This protein binds this small molecule.
Small molecule (SMILES): COc1ccc(F)cc1-c1ccnc2[nH]c(C3=CCN(C4CCC(CC(=O)O)CC4)CC3)cc12

Sequence of chain 1.A:
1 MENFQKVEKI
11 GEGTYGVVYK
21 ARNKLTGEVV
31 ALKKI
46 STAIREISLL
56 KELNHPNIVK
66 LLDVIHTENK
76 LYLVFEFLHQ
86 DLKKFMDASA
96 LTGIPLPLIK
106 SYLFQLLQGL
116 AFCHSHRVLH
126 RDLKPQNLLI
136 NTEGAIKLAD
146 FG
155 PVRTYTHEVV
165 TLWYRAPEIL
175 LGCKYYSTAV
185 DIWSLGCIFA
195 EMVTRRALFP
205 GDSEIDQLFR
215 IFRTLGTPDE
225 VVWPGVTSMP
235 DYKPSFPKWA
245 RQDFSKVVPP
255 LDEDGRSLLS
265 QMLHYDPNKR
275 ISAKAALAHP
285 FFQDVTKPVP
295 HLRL

Binding-site contacts:
Ligand atom C8 contacts residue ALA31 of chain 1.A at 3.9 Å (hydrophobic).
Ligand atom O33 contacts residue LEU134 of chain 1.A at 3.8 Å.
Ligand atom C4 contacts residue ILE10 of chain 1.A at 3.7 Å (hydrophobic).
Ligand atom N28 contacts residue GLU81 of chain 1.A at 3.6 Å.
Ligand atom C3 contacts residue LEU134 of chain 1.A at 3.6 Å (hydrophobic).
Ligand atom N28 contacts residue LEU134 of chain 1.A at 3.4 Å.
Ligand atom C2 contacts residue VAL18 of chain 1.A at 3.8 Å (hydrophobic).
Ligand atom C1 contacts residue ASP145 of chain 1.A at 3.6 Å.
Ligand atom C8 contacts residue LEU134 of chain 1.A at 3.7 Å (hydrophobic).
Ligand atom C6 contacts residue VAL64 of chain 1.A at 3.9 Å (hydrophobic).
Ligand atom C17 contacts residue HIS84 of chain 1.A at 3.4 Å.
Ligand atom C14 contacts residue LEU83 of chain 1.A at 3.6 Å (hydrophobic).
Ligand atom C6 contacts residue ALA31 of chain 1.A at 3.6 Å (hydrophobic).
Ligand atom F34 contacts residue VAL18 of chain 1.A at 3.6 Å.
Ligand atom C23 contacts residue ASP86 of chain 1.A at 3.8 Å.
Ligand atom C26 contacts residue ASN132 of chain 1.A at 3.6 Å.
Ligand atom C6 contacts residue LEU134 of chain 1.A at 3.4 Å (hydrophobic).
Ligand atom C13 contacts residue LEU134 of chain 1.A at 3.5 Å (hydrophobic).
Ligand atom O33 contacts residue ALA144 of chain 1.A at 3.9 Å.
Ligand atom C7 contacts residue LEU134 of chain 1.A at 3.7 Å (hydrophobic).
Ligand atom C12 contacts residue LEU83 of chain 1.A at 3.9 Å (hydrophobic).
Ligand atom N28 contacts residue LEU83 of chain 1.A at 3.0 Å (h-bond).
Ligand atom F34 contacts residue LYS33 of chain 1.A at 3.1 Å.
Ligand atom C26 contacts residue GLN131 of chain 1.A at 3.0 Å.
Ligand atom C12 contacts residue ILE10 of chain 1.A at 3.6 Å (hydrophobic).
Ligand atom C22 contacts residue ASP86 of chain 1.A at 3.4 Å.
Ligand atom C11 contacts residue VAL18 of chain 1.A at 3.7 Å (hydrophobic).
Ligand atom C13 contacts residue LEU83 of chain 1.A at 3.5 Å (hydrophobic).
Ligand atom N28 contacts residue PHE82 of chain 1.A at 3.6 Å.
Ligand atom C2 contacts residue ASP145 of chain 1.A at 3.5 Å.
Ligand atom C23 contacts residue ILE10 of chain 1.A at 3.2 Å (hydrophobic).
Ligand atom F34 contacts residue PHE80 of chain 1.A at 3.4 Å.
Ligand atom C20 contacts residue LYS89 of chain 1.A at 3.7 Å.
Ligand atom C14 contacts residue HIS84 of chain 1.A at 3.6 Å.
Ligand atom N29 contacts residue LEU83 of chain 1.A at 2.8 Å (h-bond).
Ligand atom C3 contacts residue ALA31 of chain 1.A at 3.6 Å (hydrophobic).
Ligand atom N30 contacts residue ASP86 of chain 1.A at 3.8 Å.
Ligand atom C5 contacts residue VAL18 of chain 1.A at 3.7 Å (hydrophobic).
Ligand atom C18 contacts residue ILE10 of chain 1.A at 3.5 Å (hydrophobic).
Ligand atom C6 contacts residue GLU81 of chain 1.A at 3.0 Å.